Sequence of chain 1.C:
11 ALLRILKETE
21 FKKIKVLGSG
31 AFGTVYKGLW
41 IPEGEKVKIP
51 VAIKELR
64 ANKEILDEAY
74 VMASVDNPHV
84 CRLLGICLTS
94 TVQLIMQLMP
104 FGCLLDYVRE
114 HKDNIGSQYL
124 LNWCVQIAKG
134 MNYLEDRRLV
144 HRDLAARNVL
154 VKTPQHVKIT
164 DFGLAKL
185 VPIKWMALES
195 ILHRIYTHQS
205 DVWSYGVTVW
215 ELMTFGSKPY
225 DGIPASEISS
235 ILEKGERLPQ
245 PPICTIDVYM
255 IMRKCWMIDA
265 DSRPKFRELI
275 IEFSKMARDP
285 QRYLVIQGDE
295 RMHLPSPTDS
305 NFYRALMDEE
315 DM

This small molecule binds to this protein.
Small molecule (SMILES): COc1cc2ncnc3c2cc1OCCOCCOCCOc1cc(F)c(Cl)cc1N3

Binding-site contacts:
Ligand atom C24 contacts residue ASN151 of chain 1.C at 3.9 Å.
Ligand atom CL04 contacts residue LYS54 of chain 1.C at 3.7 Å.
Ligand atom C03 contacts residue MET99 of chain 1.C at 3.9 Å (hydrophobic).
Ligand atom C27 contacts residue ASP164 of chain 1.C at 3.9 Å.
Ligand atom C06 contacts residue VAL35 of chain 1.C at 3.7 Å (hydrophobic).
Ligand atom C10 contacts residue MET102 of chain 1.C at 3.3 Å (hydrophobic).
Ligand atom C23 contacts residue ARG150 of chain 1.C at 3.9 Å.
Ligand atom C12 contacts residue MET102 of chain 1.C at 3.6 Å (hydrophobic).
Ligand atom C30 contacts residue GLY105 of chain 1.C at 3.4 Å.
Ligand atom O25 contacts residue THR163 of chain 1.C at 3.8 Å.
Ligand atom O22 contacts residue ARG150 of chain 1.C at 3.1 Å (salt-bridge).
Ligand atom C31 contacts residue GLY105 of chain 1.C at 3.7 Å.
Ligand atom F01 contacts residue MET99 of chain 1.C at 3.9 Å.
Ligand atom C10 contacts residue ALA52 of chain 1.C at 3.7 Å (hydrophobic).
Ligand atom C26 contacts residue THR163 of chain 1.C at 4.0 Å.
Ligand atom C31 contacts residue MET102 of chain 1.C at 3.1 Å (hydrophobic).
Ligand atom CL04 contacts residue MET99 of chain 1.C at 3.8 Å.
Ligand atom N09 contacts residue LEU153 of chain 1.C at 3.6 Å.
Ligand atom C17 contacts residue LEU27 of chain 1.C at 3.3 Å (hydrophobic).
Ligand atom C14 contacts residue VAL35 of chain 1.C at 4.0 Å (hydrophobic).
Ligand atom C03 contacts residue LYS54 of chain 1.C at 3.9 Å.
Ligand atom N09 contacts residue ALA52 of chain 1.C at 3.7 Å.
Ligand atom C02 contacts residue MET99 of chain 1.C at 4.0 Å (hydrophobic).
Ligand atom C23 contacts residue ASN151 of chain 1.C at 3.2 Å.
Ligand atom C08 contacts residue VAL35 of chain 1.C at 3.8 Å (hydrophobic).
Ligand atom C27 contacts residue THR163 of chain 1.C at 3.8 Å.
Ligand atom N11 contacts residue LEU101 of chain 1.C at 3.7 Å.
Ligand atom O16 contacts residue LEU27 of chain 1.C at 3.5 Å (h-bond).
Ligand atom C05 contacts residue VAL35 of chain 1.C at 4.0 Å (hydrophobic).
Ligand atom C10 contacts residue LEU101 of chain 1.C at 4.0 Å (hydrophobic).
Ligand atom C10 contacts residue LEU153 of chain 1.C at 3.9 Å (hydrophobic).
Ligand atom C28 contacts residue GLY105 of chain 1.C at 3.7 Å.
Ligand atom C10 contacts residue GLN100 of chain 1.C at 3.5 Å.
Ligand atom O29 contacts residue GLY105 of chain 1.C at 3.6 Å.
Ligand atom CL04 contacts residue LEU97 of chain 1.C at 3.7 Å.
Ligand atom N07 contacts residue VAL35 of chain 1.C at 3.5 Å.
Ligand atom N11 contacts residue MET102 of chain 1.C at 2.9 Å (h-bond).
Ligand atom O22 contacts residue ASN151 of chain 1.C at 3.8 Å.
Ligand atom C24 contacts residue ASP164 of chain 1.C at 3.5 Å.
Ligand atom C21 contacts residue ARG150 of chain 1.C at 3.4 Å.